The protein below binds the small molecule below.
Small molecule (SMILES): N[C@@H](CCC(=O)O)C(=O)O

Binding-site contacts:
Ligand atom CD contacts residue GLY63 of chain 1.A at 3.7 Å.
Ligand atom CG contacts residue VAL77 of chain 1.A at 4.0 Å (hydrophobic).
Ligand atom OE2 contacts residue SER64 of chain 1.A at 3.2 Å (h-bond).
Ligand atom CB contacts residue GLN61 of chain 1.A at 3.6 Å.
Ligand atom CG contacts residue LEU62 of chain 1.A at 4.1 Å (hydrophobic).
Ligand atom CG contacts residue GLN61 of chain 1.A at 3.9 Å.
Ligand atom OE1 contacts residue ARG75 of chain 1.A at 2.5 Å (salt-bridge).
Ligand atom CD contacts residue SER64 of chain 1.A at 3.5 Å.
Ligand atom OE1 contacts residue VAL77 of chain 1.A at 4.5 Å.
Ligand atom CB contacts residue VAL77 of chain 1.A at 3.6 Å (hydrophobic).
Ligand atom CD contacts residue ARG75 of chain 1.A at 3.7 Å.
Ligand atom CB contacts residue ARG75 of chain 1.A at 3.8 Å.
Ligand atom OE1 contacts residue SER64 of chain 1.A at 3.0 Å (h-bond).
Ligand atom CG contacts residue ARG75 of chain 1.A at 4.0 Å.
Ligand atom CG contacts residue GLY63 of chain 1.A at 3.7 Å.
Ligand atom OE2 contacts residue GLY63 of chain 1.A at 3.4 Å.
Ligand atom OE1 contacts residue GLY63 of chain 1.A at 4.2 Å.

Sequence of chain 1.A:
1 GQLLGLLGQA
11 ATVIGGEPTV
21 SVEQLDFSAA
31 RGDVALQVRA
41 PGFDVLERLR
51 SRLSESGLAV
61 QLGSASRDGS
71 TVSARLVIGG